A small-molecule ligand and the protein it binds are described below.
Small molecule (SMILES): C[C@H]1O[C@@H](Oc2ccccc2[N+](=O)[O-])[C@H](O)[C@@H](O)[C@H]1O

Binding-site contacts:
Ligand atom C3A contacts residue PRO76 of chain 1.E at 3.9 Å (hydrophobic).
Ligand atom O1 contacts residue ALA75 of chain 1.E at 3.2 Å.
Ligand atom C1A contacts residue ALA75 of chain 1.E at 3.9 Å (hydrophobic).
Ligand atom O6B contacts residue TRP220 of chain 1.E at 3.9 Å.
Ligand atom O6A contacts residue ASP274 of chain 1.E at 3.2 Å (salt-bridge).
Ligand atom C3A contacts residue LEU73 of chain 1.E at 3.8 Å (hydrophobic).
Ligand atom C6 contacts residue PHE161 of chain 1.E at 3.6 Å (hydrophobic).
Ligand atom C3 contacts residue LEU148 of chain 1.E at 4.0 Å (hydrophobic).
Ligand atom O3 contacts residue LEU148 of chain 1.E at 3.2 Å (h-bond).
Ligand atom O2 contacts residue SER193 of chain 1.E at 3.5 Å.
Ligand atom N6 contacts residue TRP220 of chain 1.E at 4.0 Å.
Ligand atom O6B contacts residue ASP274 of chain 1.E at 2.8 Å (salt-bridge).
Ligand atom O4 contacts residue ASN125 of chain 1.E at 4.0 Å.
Ligand atom C2A contacts residue TRP220 of chain 1.E at 4.0 Å (hydrophobic).
Ligand atom O6B contacts residue ASN246 of chain 1.E at 3.0 Å (h-bond).
Ligand atom C6 contacts residue GLN291 of chain 1.E at 3.9 Å.
Ligand atom N6 contacts residue ASN246 of chain 1.E at 4.0 Å.
Ligand atom O5 contacts residue ALA75 of chain 1.E at 3.6 Å.
Ligand atom O3 contacts residue ASP149 of chain 1.E at 3.0 Å.
Ligand atom C2 contacts residue SER193 of chain 1.E at 4.0 Å.
Ligand atom C3 contacts residue ASP149 of chain 1.E at 4.1 Å.
Ligand atom O4 contacts residue ILE79 of chain 1.E at 3.3 Å.
Ligand atom C5A contacts residue TRP220 of chain 1.E at 3.8 Å (hydrophobic).
Ligand atom C1 contacts residue SER193 of chain 1.E at 3.9 Å.
Ligand atom C3 contacts residue SER193 of chain 1.E at 3.6 Å.
Ligand atom C4A contacts residue TRP220 of chain 1.E at 3.8 Å (hydrophobic).
Ligand atom C5 contacts residue ARG197 of chain 1.E at 3.9 Å.
Ligand atom O5 contacts residue ARG197 of chain 1.E at 3.6 Å (salt-bridge).
Ligand atom N6 contacts residue ASP274 of chain 1.E at 3.5 Å (salt-bridge).
Ligand atom O3 contacts residue ASN125 of chain 1.E at 3.8 Å.
Ligand atom C1A contacts residue TRP220 of chain 1.E at 4.0 Å (hydrophobic).
Ligand atom C6A contacts residue TRP220 of chain 1.E at 4.0 Å (hydrophobic).
Ligand atom O6A contacts residue ARG197 of chain 1.E at 3.4 Å (salt-bridge).
Ligand atom O6A contacts residue TRP220 of chain 1.E at 4.0 Å.
Ligand atom O2 contacts residue ASP149 of chain 1.E at 3.4 Å (salt-bridge).
Ligand atom C4 contacts residue LEU148 of chain 1.E at 4.0 Å (hydrophobic).
Ligand atom C1 contacts residue ARG197 of chain 1.E at 3.6 Å.
Ligand atom C3A contacts residue TRP220 of chain 1.E at 3.9 Å (hydrophobic).
Ligand atom C4A contacts residue LEU73 of chain 1.E at 3.8 Å (hydrophobic).
Ligand atom C6 contacts residue PHE293 of chain 1.E at 3.3 Å (hydrophobic).

Sequence of chain 1.E:
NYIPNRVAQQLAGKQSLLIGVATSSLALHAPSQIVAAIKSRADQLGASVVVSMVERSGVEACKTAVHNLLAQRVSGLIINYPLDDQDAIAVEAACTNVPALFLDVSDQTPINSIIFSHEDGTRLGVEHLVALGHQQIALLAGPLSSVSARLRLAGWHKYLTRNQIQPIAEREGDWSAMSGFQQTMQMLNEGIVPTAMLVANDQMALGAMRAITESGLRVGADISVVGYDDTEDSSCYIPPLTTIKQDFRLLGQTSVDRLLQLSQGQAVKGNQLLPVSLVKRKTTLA